Sequence of chain 1.A:
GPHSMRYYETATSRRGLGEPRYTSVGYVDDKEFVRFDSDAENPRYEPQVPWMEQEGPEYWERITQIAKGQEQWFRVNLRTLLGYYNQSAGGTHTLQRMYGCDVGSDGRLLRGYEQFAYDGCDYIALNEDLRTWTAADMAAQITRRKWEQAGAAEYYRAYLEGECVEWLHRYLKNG

Binding-site contacts:
Ligand atom CB contacts residue TRP167 of chain 1.A at 3.5 Å (hydrophobic).
Ligand atom CB contacts residue TRP147 of chain 1.A at 3.5 Å (hydrophobic).
Ligand atom N contacts residue ASN77 of chain 1.A at 2.7 Å (h-bond).
Ligand atom O contacts residue TRP147 of chain 1.A at 3.0 Å (h-bond).
Ligand atom O contacts residue ARG97 of chain 1.A at 3.1 Å (salt-bridge).
Ligand atom O contacts residue TYR159 of chain 1.A at 2.6 Å (h-bond).
Ligand atom N contacts residue TYR7 of chain 1.A at 3.4 Å (h-bond).
Ligand atom O contacts residue TYR84 of chain 1.A at 3.4 Å (h-bond).
Ligand atom CB contacts residue ARG62 of chain 1.A at 3.3 Å.
Ligand atom OG contacts residue ARG62 of chain 1.A at 2.5 Å (salt-bridge).
Ligand atom N contacts residue TYR7 of chain 1.A at 2.9 Å (h-bond).
Ligand atom CG contacts residue ASN77 of chain 1.A at 3.5 Å.
Ligand atom CB contacts residue TYR155 of chain 1.A at 3.3 Å (hydrophobic).
Ligand atom N contacts residue GLN70 of chain 1.A at 2.9 Å (h-bond).
Ligand atom CB contacts residue TYR99 of chain 1.A at 3.2 Å (hydrophobic).
Ligand atom OG contacts residue TYR99 of chain 1.A at 3.4 Å.
Ligand atom OXT contacts residue TYR84 of chain 1.A at 2.7 Å (h-bond).
Ligand atom N contacts residue TYR99 of chain 1.A at 2.9 Å (h-bond).
Ligand atom N contacts residue TYR171 of chain 1.A at 2.6 Å (h-bond).
Ligand atom CA contacts residue TYR171 of chain 1.A at 3.4 Å (hydrophobic).
Ligand atom C contacts residue TYR7 of chain 1.A at 3.2 Å (hydrophobic).
Ligand atom C contacts residue TYR99 of chain 1.A at 3.5 Å (hydrophobic).
Ligand atom CA contacts residue TYR7 of chain 1.A at 3.2 Å (hydrophobic).
Ligand atom CA contacts residue ASN77 of chain 1.A at 3.5 Å.
Ligand atom CA contacts residue THR143 of chain 1.A at 3.5 Å.
Ligand atom C contacts residue TYR84 of chain 1.A at 3.4 Å (hydrophobic).
Ligand atom O contacts residue LYS146 of chain 1.A at 2.8 Å (salt-bridge).
Ligand atom OE1 contacts residue ASN77 of chain 1.A at 3.1 Å (h-bond).
Ligand atom OE1 contacts residue VAL76 of chain 1.A at 3.4 Å.
Ligand atom CA contacts residue TYR99 of chain 1.A at 3.2 Å (hydrophobic).
Ligand atom OG contacts residue ARG97 of chain 1.A at 3.0 Å (salt-bridge).
Ligand atom O contacts residue TYR156 of chain 1.A at 2.6 Å (h-bond).
Ligand atom C contacts residue THR143 of chain 1.A at 3.5 Å.
Ligand atom O contacts residue TRP73 of chain 1.A at 2.9 Å (h-bond).
Ligand atom CA contacts residue GLN70 of chain 1.A at 3.4 Å.
Ligand atom NE2 contacts residue TYR155 of chain 1.A at 3.5 Å.
Ligand atom OH contacts residue ILE66 of chain 1.A at 3.5 Å.
Ligand atom CB contacts residue ASN77 of chain 1.A at 3.2 Å.
Ligand atom CB contacts residue TRP73 of chain 1.A at 3.4 Å (hydrophobic).
Ligand atom OXT contacts residue THR143 of chain 1.A at 2.7 Å (h-bond).

The small molecule below binds the protein below.
Small molecule (SMILES): C[C@H](NC(=O)[C@H](Cc1ccc(O)cc1)NC(=O)[C@H](CO)NC(=O)[C@@H]1CCCN1C(=O)[C@@H](N)CO)C(=O)N[C@@H](Cc1ccc(O)cc1)C(=O)N[C@@H](CC1=NC=NC1)C(=O)N[C@@H](CCC(N)=O)C(=O)N[C@@H](Cc1ccccc1)C(=O)O